The small molecule below binds the protein below.
Small molecule (SMILES): CC[C@H](C)[C@H](C(=O)O)[C@@H](O)C(=O)N[C@H](C(=O)N[C@H](C(=O)OCc1ccccc1)C(C)C)C(C)C

Sequence of chain 1.BA:
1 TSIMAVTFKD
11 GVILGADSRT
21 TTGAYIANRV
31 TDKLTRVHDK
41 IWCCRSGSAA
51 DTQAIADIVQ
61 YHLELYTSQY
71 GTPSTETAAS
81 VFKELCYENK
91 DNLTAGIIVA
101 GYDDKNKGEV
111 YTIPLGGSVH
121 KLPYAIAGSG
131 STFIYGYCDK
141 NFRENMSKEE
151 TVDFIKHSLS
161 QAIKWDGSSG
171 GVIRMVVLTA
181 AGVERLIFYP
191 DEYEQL

Sequence of chain 1.V:
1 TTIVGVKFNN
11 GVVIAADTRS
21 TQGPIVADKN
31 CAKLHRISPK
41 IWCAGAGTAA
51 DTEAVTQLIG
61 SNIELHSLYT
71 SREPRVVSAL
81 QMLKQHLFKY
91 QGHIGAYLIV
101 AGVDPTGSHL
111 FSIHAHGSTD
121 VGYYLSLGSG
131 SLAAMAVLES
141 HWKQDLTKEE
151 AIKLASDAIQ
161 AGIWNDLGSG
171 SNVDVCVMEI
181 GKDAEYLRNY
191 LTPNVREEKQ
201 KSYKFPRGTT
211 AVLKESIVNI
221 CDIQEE

Binding-site contacts:
Ligand atom O10 contacts residue THR1 of chain 1.V at 2.2 Å (h-bond).
Ligand atom C1 contacts residue THR1 of chain 1.V at 1.4 Å.
Ligand atom C17 contacts residue THR21 of chain 1.V at 3.1 Å.
Ligand atom O3 contacts residue ALA46 of chain 1.V at 2.6 Å.
Ligand atom O10 contacts residue LYS33 of chain 1.V at 3.4 Å (salt-bridge).
Ligand atom O12 contacts residue GLY47 of chain 1.V at 3.9 Å.
Ligand atom C21 contacts residue SER129 of chain 1.V at 3.9 Å.
Ligand atom O3 contacts residue GLY47 of chain 1.V at 2.9 Å (h-bond).
Ligand atom C5 contacts residue GLY47 of chain 1.V at 3.5 Å.
Ligand atom C15 contacts residue SER129 of chain 1.V at 3.5 Å.
Ligand atom C1 contacts residue ALA46 of chain 1.V at 3.8 Å (hydrophobic).
Ligand atom C7 contacts residue THR1 of chain 1.V at 3.7 Å.
Ligand atom C5 contacts residue THR1 of chain 1.V at 3.5 Å.
Ligand atom C6 contacts residue GLY45 of chain 1.V at 2.8 Å.
Ligand atom C16 contacts residue TYR33 of chain 1.L at 3.8 Å (hydrophobic).
Ligand atom C17 contacts residue GLY168 of chain 1.V at 3.8 Å.
Ligand atom O27 contacts residue SER129 of chain 1.V at 3.8 Å.
Ligand atom C18 contacts residue SER129 of chain 1.V at 3.8 Å.
Ligand atom C4 contacts residue THR1 of chain 1.V at 2.5 Å.
Ligand atom C8 contacts residue LYS33 of chain 1.V at 3.3 Å.
Ligand atom C7 contacts residue LYS33 of chain 1.V at 3.4 Å.
Ligand atom O3 contacts residue THR1 of chain 1.V at 2.3 Å (h-bond).
Ligand atom C25 contacts residue SER129 of chain 1.V at 3.9 Å.
Ligand atom C1 contacts residue GLY47 of chain 1.V at 3.7 Å.
Ligand atom C9 contacts residue GLY47 of chain 1.V at 3.9 Å.
Ligand atom O19 contacts residue GLY128 of chain 1.V at 3.6 Å.
Ligand atom O19 contacts residue SER129 of chain 1.V at 2.7 Å (h-bond).
Ligand atom C16 contacts residue SER129 of chain 1.V at 3.4 Å.
Ligand atom C8 contacts residue CYS31 of chain 1.V at 3.6 Å (hydrophobic).
Ligand atom C11 contacts residue THR1 of chain 1.V at 3.2 Å.
Ligand atom N13 contacts residue THR1 of chain 1.V at 2.8 Å (h-bond).
Ligand atom C15 contacts residue THR1 of chain 1.V at 3.9 Å.
Ligand atom C6 contacts residue ALA46 of chain 1.V at 3.2 Å (hydrophobic).
Ligand atom C6 contacts residue GLY47 of chain 1.V at 3.5 Å.
Ligand atom O27 contacts residue GLY128 of chain 1.V at 3.8 Å.
Ligand atom C4 contacts residue GLY47 of chain 1.V at 3.2 Å.
Ligand atom O19 contacts residue THR1 of chain 1.V at 3.2 Å (h-bond).
Ligand atom C9 contacts residue THR1 of chain 1.V at 2.7 Å.
Ligand atom O10 contacts residue ARG19 of chain 1.V at 3.6 Å (salt-bridge).
Ligand atom C6 contacts residue THR1 of chain 1.V at 3.9 Å.

Sequence of chain 1.L:
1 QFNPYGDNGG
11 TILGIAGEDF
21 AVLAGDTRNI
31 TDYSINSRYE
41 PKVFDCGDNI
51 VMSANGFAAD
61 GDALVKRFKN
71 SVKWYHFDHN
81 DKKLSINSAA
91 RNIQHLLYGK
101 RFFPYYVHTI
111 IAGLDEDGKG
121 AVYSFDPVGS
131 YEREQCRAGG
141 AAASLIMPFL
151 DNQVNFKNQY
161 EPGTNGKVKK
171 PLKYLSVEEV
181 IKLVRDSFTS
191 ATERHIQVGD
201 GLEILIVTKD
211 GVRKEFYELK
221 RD